Sequence of chain 2.D:
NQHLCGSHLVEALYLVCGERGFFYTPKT

Sequence of chain 3.B:
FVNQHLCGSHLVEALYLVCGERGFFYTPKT

Sequence of chain 3.D:
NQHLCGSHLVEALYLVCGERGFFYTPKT

Sequence of chain 2.C:
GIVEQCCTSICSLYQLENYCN

A small-molecule ligand and the protein it binds are described below.
Small molecule (SMILES): CC(=O)Nc1ccc(O)cc1

Binding-site contacts:
Ligand atom C1 contacts residue ALA14 of chain 2.D at 4.2 Å (hydrophobic).
Ligand atom C4 contacts residue LEU11 of chain 2.D at 3.8 Å (hydrophobic).
Ligand atom C4 contacts residue HIS5 of chain 3.D at 3.8 Å.
Ligand atom C contacts residue LEU17 of chain 3.B at 3.7 Å (hydrophobic).
Ligand atom C5 contacts residue HIS5 of chain 3.D at 3.6 Å.
Ligand atom C1 contacts residue HIS5 of chain 3.D at 3.4 Å.
Ligand atom N contacts residue ALA14 of chain 2.D at 3.7 Å.
Ligand atom O4 contacts residue SER9 of chain 2.C at 3.6 Å.
Ligand atom C contacts residue ALA14 of chain 2.D at 4.1 Å (hydrophobic).
Ligand atom C4 contacts residue CYS6 of chain 2.C at 3.4 Å (hydrophobic).
Ligand atom C6 contacts residue HIS5 of chain 3.D at 3.3 Å.
Ligand atom C6 contacts residue LEU17 of chain 3.B at 4.1 Å (hydrophobic).
Ligand atom C2 contacts residue HIS10 of chain 2.D at 4.2 Å.
Ligand atom C2 contacts residue HIS5 of chain 3.D at 3.7 Å.
Ligand atom C contacts residue HIS5 of chain 3.D at 4.0 Å.
Ligand atom O contacts residue HIS10 of chain 2.D at 4.1 Å.
Ligand atom C contacts residue HIS10 of chain 2.D at 4.3 Å.
Ligand atom CM contacts residue HIS5 of chain 3.D at 3.2 Å.
Ligand atom O contacts residue LEU17 of chain 3.B at 4.2 Å.
Ligand atom C6 contacts residue ALA14 of chain 2.D at 4.2 Å (hydrophobic).
Ligand atom C6 contacts residue LEU16 of chain 2.C at 4.2 Å (hydrophobic).
Ligand atom C contacts residue GLU13 of chain 3.B at 3.7 Å.
Ligand atom CM contacts residue GLU13 of chain 3.B at 4.2 Å.
Ligand atom C3 contacts residue LEU11 of chain 2.D at 3.4 Å (hydrophobic).
Ligand atom O4 contacts residue CYS11 of chain 2.C at 3.0 Å (h-bond).
Ligand atom C3 contacts residue CYS6 of chain 2.C at 3.4 Å (hydrophobic).
Ligand atom CM contacts residue TYR16 of chain 3.B at 4.1 Å (hydrophobic).
Ligand atom C1 contacts residue LEU11 of chain 2.D at 4.2 Å (hydrophobic).
Ligand atom O contacts residue GLU13 of chain 3.B at 2.5 Å (salt-bridge).
Ligand atom N contacts residue HIS5 of chain 3.D at 4.0 Å.
Ligand atom O contacts residue SER9 of chain 3.D at 4.1 Å.
Ligand atom C3 contacts residue HIS5 of chain 3.D at 3.6 Å.
Ligand atom CM contacts residue LEU17 of chain 3.B at 3.1 Å (hydrophobic).
Ligand atom O4 contacts residue CYS6 of chain 2.C at 2.5 Å (h-bond).
Ligand atom C4 contacts residue ILE10 of chain 2.C at 4.2 Å (hydrophobic).
Ligand atom C4 contacts residue CYS11 of chain 2.C at 3.9 Å (hydrophobic).
Ligand atom N contacts residue HIS10 of chain 2.D at 3.5 Å (h-bond).
Ligand atom O4 contacts residue ILE10 of chain 2.C at 3.2 Å.
Ligand atom C5 contacts residue CYS11 of chain 2.C at 3.4 Å (hydrophobic).
Ligand atom C2 contacts residue LEU11 of chain 2.D at 3.6 Å (hydrophobic).